This small molecule binds to this protein.
Small molecule (SMILES): CN1CCN(Cc2nc3c(oc4ccc(Br)cc43)c(=O)[nH]2)CC1

Binding-site contacts:
Ligand atom C13 contacts residue ALA80 of chain 1.A at 3.7 Å (hydrophobic).
Ligand atom C14 contacts residue LEU189 of chain 1.A at 3.4 Å (hydrophobic).
Ligand atom C10 contacts residue ILE200 of chain 1.A at 3.6 Å (hydrophobic).
Ligand atom C4 contacts residue PHE64 of chain 1.A at 3.6 Å (hydrophobic).
Ligand atom N1 contacts residue LYS82 of chain 1.A at 3.4 Å.
Ligand atom C7 contacts residue ASP201 of chain 1.A at 3.3 Å.
Ligand atom C7 contacts residue ASP182 of chain 1.A at 3.8 Å.
Ligand atom O1 contacts residue ASP201 of chain 1.A at 3.5 Å (salt-bridge).
Ligand atom C6 contacts residue ASP201 of chain 1.A at 3.0 Å.
Ligand atom N4 contacts residue ILE200 of chain 1.A at 3.8 Å.
Ligand atom C15 contacts residue ILE119 of chain 1.A at 4.0 Å (hydrophobic).
Ligand atom C4 contacts residue VAL67 of chain 1.A at 3.5 Å (hydrophobic).
Ligand atom BR1 contacts residue LEU59 of chain 1.A at 3.9 Å.
Ligand atom N4 contacts residue VAL67 of chain 1.A at 3.8 Å.
Ligand atom C7 contacts residue GLU186 of chain 1.A at 3.9 Å.
Ligand atom O1 contacts residue LYS82 of chain 1.A at 2.9 Å (salt-bridge).
Ligand atom C15 contacts residue GLU136 of chain 1.A at 3.4 Å.
Ligand atom C15 contacts residue ALA80 of chain 1.A at 3.8 Å (hydrophobic).
Ligand atom C11 contacts residue ILE200 of chain 1.A at 4.0 Å (hydrophobic).
Ligand atom N3 contacts residue ASN187 of chain 1.A at 2.9 Å (h-bond).
Ligand atom C15 contacts residue LEU189 of chain 1.A at 3.9 Å (hydrophobic).
Ligand atom C9 contacts residue ASN187 of chain 1.A at 3.5 Å.
Ligand atom C14 contacts residue ALA80 of chain 1.A at 3.5 Å (hydrophobic).
Ligand atom C7 contacts residue LYS184 of chain 1.A at 3.8 Å.
Ligand atom C8 contacts residue GLU186 of chain 1.A at 3.7 Å.
Ligand atom C7 contacts residue ASN187 of chain 1.A at 3.2 Å.
Ligand atom C5 contacts residue PHE64 of chain 1.A at 3.3 Å (hydrophobic).
Ligand atom N3 contacts residue ASP201 of chain 1.A at 2.8 Å (salt-bridge).
Ligand atom C5 contacts residue ASP201 of chain 1.A at 3.6 Å.
Ligand atom C6 contacts residue PHE64 of chain 1.A at 3.7 Å (hydrophobic).
Ligand atom C2 contacts residue LYS82 of chain 1.A at 3.5 Å.
Ligand atom C3 contacts residue VAL67 of chain 1.A at 3.7 Å (hydrophobic).
Ligand atom O2 contacts residue ILE200 of chain 1.A at 3.9 Å.
Ligand atom C14 contacts residue GLU136 of chain 1.A at 3.3 Å.
Ligand atom N2 contacts residue PHE64 of chain 1.A at 3.6 Å.
Ligand atom C1 contacts residue ILE200 of chain 1.A at 3.8 Å (hydrophobic).
Ligand atom BR1 contacts residue ARG137 of chain 1.A at 3.8 Å.
Ligand atom C13 contacts residue LEU189 of chain 1.A at 3.6 Å (hydrophobic).
Ligand atom C8 contacts residue ASN187 of chain 1.A at 3.1 Å.
Ligand atom O2 contacts residue LEU135 of chain 1.A at 3.5 Å.

Sequence of chain 1.A:
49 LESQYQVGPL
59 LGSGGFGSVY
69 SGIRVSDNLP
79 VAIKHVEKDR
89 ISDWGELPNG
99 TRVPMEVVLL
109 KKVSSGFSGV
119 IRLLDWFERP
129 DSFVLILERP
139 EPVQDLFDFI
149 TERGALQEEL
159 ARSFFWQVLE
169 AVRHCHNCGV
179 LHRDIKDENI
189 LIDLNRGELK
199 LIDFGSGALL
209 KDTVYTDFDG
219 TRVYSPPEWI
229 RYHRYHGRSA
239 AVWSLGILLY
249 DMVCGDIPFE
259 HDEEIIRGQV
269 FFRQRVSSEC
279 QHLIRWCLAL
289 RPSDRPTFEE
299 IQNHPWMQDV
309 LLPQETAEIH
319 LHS